Sequence of chain 1.A:
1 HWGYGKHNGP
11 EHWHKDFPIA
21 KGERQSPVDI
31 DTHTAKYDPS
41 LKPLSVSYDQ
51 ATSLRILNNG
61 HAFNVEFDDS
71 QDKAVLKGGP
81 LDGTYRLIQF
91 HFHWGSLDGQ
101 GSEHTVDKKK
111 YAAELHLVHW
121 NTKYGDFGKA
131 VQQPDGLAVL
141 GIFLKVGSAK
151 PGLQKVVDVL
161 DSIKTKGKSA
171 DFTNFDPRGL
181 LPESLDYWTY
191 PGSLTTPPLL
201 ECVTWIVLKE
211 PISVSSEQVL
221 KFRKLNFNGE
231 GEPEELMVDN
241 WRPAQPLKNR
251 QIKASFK

This protein binds this small molecule.
Small molecule (SMILES): NS(=O)(=O)c1cccc(NC(=O)NCCCCO)c1

Binding-site contacts:
Ligand atom CAF contacts residue HIS12 of chain 1.A at 4.0 Å.
Ligand atom CAC contacts residue TRP2 of chain 1.A at 4.5 Å (hydrophobic).
Ligand atom OAH contacts residue ASP16 of chain 1.A at 2.8 Å (salt-bridge).
Ligand atom OAI contacts residue TRP13 of chain 1.A at 3.8 Å.
Ligand atom CAE contacts residue TRP2 of chain 1.A at 4.3 Å (hydrophobic).
Ligand atom CAL contacts residue HIS1 of chain 1.A at 3.7 Å.
Ligand atom CAC contacts residue HIS1 of chain 1.A at 3.6 Å.
Ligand atom CAD contacts residue TRP2 of chain 1.A at 3.7 Å (hydrophobic).
Ligand atom OAI contacts residue LYS15 of chain 1.A at 3.9 Å.
Ligand atom CAE contacts residue HIS1 of chain 1.A at 4.2 Å.
Ligand atom NAJ contacts residue ASN8 of chain 1.A at 3.3 Å (h-bond).
Ligand atom SAG contacts residue ASP16 of chain 1.A at 3.1 Å (salt-bridge).
Ligand atom CAD contacts residue HIS1 of chain 1.A at 3.4 Å.
Ligand atom SAG contacts residue TRP2 of chain 1.A at 4.0 Å.
Ligand atom CAO contacts residue HIS1 of chain 1.A at 4.2 Å.
Ligand atom OAH contacts residue HIS1 of chain 1.A at 4.3 Å.
Ligand atom CAF contacts residue ASN8 of chain 1.A at 4.2 Å.
Ligand atom NAK contacts residue HIS1 of chain 1.A at 3.4 Å.
Ligand atom NAJ contacts residue TRP13 of chain 1.A at 3.0 Å.
Ligand atom NAJ contacts residue GLY9 of chain 1.A at 4.2 Å.
Ligand atom CAB contacts residue HIS1 of chain 1.A at 4.4 Å.
Ligand atom CAA contacts residue ASN8 of chain 1.A at 4.3 Å.
Ligand atom NAJ contacts residue HIS12 of chain 1.A at 3.6 Å.
Ligand atom CAA contacts residue HIS7 of chain 1.A at 3.6 Å.
Ligand atom CAF contacts residue HIS7 of chain 1.A at 4.0 Å.
Ligand atom SAG contacts residue TRP13 of chain 1.A at 4.2 Å.
Ligand atom NAM contacts residue HIS1 of chain 1.A at 3.6 Å (h-bond).
Ligand atom CAE contacts residue ASN8 of chain 1.A at 4.5 Å.
Ligand atom CAE contacts residue ASP16 of chain 1.A at 3.5 Å.
Ligand atom OAI contacts residue HIS12 of chain 1.A at 2.8 Å (h-bond).
Ligand atom OAH contacts residue PHE17 of chain 1.A at 3.8 Å.
Ligand atom SAG contacts residue HIS12 of chain 1.A at 3.9 Å.
Ligand atom NAJ contacts residue TRP2 of chain 1.A at 3.5 Å.
Ligand atom CAF contacts residue ASP16 of chain 1.A at 4.5 Å.
Ligand atom OAI contacts residue ASP16 of chain 1.A at 2.9 Å (salt-bridge).
Ligand atom OAH contacts residue TRP2 of chain 1.A at 3.3 Å.
Ligand atom CAD contacts residue ASP16 of chain 1.A at 3.6 Å.